This protein binds this small molecule.
Small molecule (SMILES): CCCCCCCCCCO[C@@H]1O[C@H](CO)[C@@H](O[C@H]2O[C@H](CO)[C@@H](O)[C@H](O)[C@H]2O)[C@H](O)[C@H]1O

Binding-site contacts:
Ligand atom O16 contacts residue PRO22 of chain 1.E at 4.3 Å.
Ligand atom C4 contacts residue ASP21 of chain 1.E at 4.0 Å.
Ligand atom O5 contacts residue ASP21 of chain 1.E at 4.0 Å.
Ligand atom C18 contacts residue PRO22 of chain 1.E at 4.0 Å (hydrophobic).
Ligand atom C57 contacts residue ASP21 of chain 1.E at 4.0 Å.
Ligand atom O61 contacts residue ASP21 of chain 1.E at 4.4 Å.

Sequence of chain 1.E:
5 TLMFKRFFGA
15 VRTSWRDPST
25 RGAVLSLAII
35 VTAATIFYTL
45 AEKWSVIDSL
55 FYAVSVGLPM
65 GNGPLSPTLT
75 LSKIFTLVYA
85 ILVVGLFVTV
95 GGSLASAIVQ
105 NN